Binding-site contacts:
Ligand atom N2 contacts residue ASN77 of chain 1.D at 3.0 Å (h-bond).
Ligand atom N2 contacts residue SER79 of chain 1.D at 4.1 Å.
Ligand atom C1 contacts residue ASN77 of chain 1.D at 1.4 Å.
Ligand atom C1 contacts residue ASN80 of chain 1.D at 3.5 Å.
Ligand atom C7 contacts residue ALA86 of chain 1.D at 4.2 Å (hydrophobic).
Ligand atom O3 contacts residue VAL87 of chain 1.D at 4.4 Å.
Ligand atom O7 contacts residue ALA86 of chain 1.D at 3.3 Å.
Ligand atom C8 contacts residue SER51 of chain 1.F at 3.9 Å.
Ligand atom C4 contacts residue ASN77 of chain 1.D at 4.2 Å.
Ligand atom C2 contacts residue GLN89 of chain 1.D at 4.2 Å.
Ligand atom C7 contacts residue GLN89 of chain 1.D at 3.5 Å.
Ligand atom C8 contacts residue VAL87 of chain 1.D at 4.4 Å (hydrophobic).
Ligand atom C6 contacts residue ASN80 of chain 1.D at 3.9 Å.
Ligand atom C5 contacts residue ASN77 of chain 1.D at 3.6 Å.
Ligand atom C8 contacts residue ALA86 of chain 1.D at 4.1 Å (hydrophobic).
Ligand atom N2 contacts residue GLN89 of chain 1.D at 3.7 Å.
Ligand atom O6 contacts residue ASN88 of chain 1.D at 3.9 Å.
Ligand atom C7 contacts residue VAL87 of chain 1.D at 4.0 Å (hydrophobic).
Ligand atom O7 contacts residue ASN77 of chain 1.D at 3.5 Å (h-bond).
Ligand atom C5 contacts residue ASN80 of chain 1.D at 3.6 Å.
Ligand atom O5 contacts residue ASN77 of chain 1.D at 2.3 Å (h-bond).
Ligand atom C8 contacts residue TYR52 of chain 1.F at 3.8 Å (hydrophobic).
Ligand atom O3 contacts residue GLN89 of chain 1.D at 3.0 Å (h-bond).
Ligand atom O7 contacts residue VAL87 of chain 1.D at 2.9 Å (h-bond).
Ligand atom C8 contacts residue ASN77 of chain 1.D at 3.8 Å.
Ligand atom C2 contacts residue SER79 of chain 1.D at 4.3 Å.
Ligand atom C8 contacts residue GLN89 of chain 1.D at 3.8 Å.
Ligand atom C3 contacts residue ASN77 of chain 1.D at 3.8 Å.
Ligand atom O6 contacts residue GLN89 of chain 1.D at 4.0 Å.
Ligand atom O7 contacts residue LEU85 of chain 1.D at 4.2 Å.
Ligand atom C7 contacts residue ASN77 of chain 1.D at 3.4 Å.
Ligand atom C2 contacts residue ASN77 of chain 1.D at 2.5 Å.
Ligand atom O5 contacts residue LEU84 of chain 1.D at 3.9 Å.
Ligand atom O5 contacts residue ASN80 of chain 1.D at 3.0 Å (h-bond).
Ligand atom C8 contacts residue HIS48 of chain 1.F at 3.9 Å.
Ligand atom O6 contacts residue LEU84 of chain 1.D at 3.9 Å.
Ligand atom C3 contacts residue GLN89 of chain 1.D at 4.2 Å.
Ligand atom C1 contacts residue SER79 of chain 1.D at 3.6 Å.
Ligand atom O6 contacts residue GLN92 of chain 1.D at 4.2 Å.
Ligand atom O7 contacts residue GLN89 of chain 1.D at 3.7 Å.

A small-molecule ligand and the protein it binds are described below.
Small molecule (SMILES): CC(=O)N[C@H]1[C@H](O[C@H]2[C@H](O)[C@@H](NC(C)=O)CO[C@@H]2CO)O[C@H](CO)[C@@H](O)[C@@H]1O

Sequence of chain 1.F:
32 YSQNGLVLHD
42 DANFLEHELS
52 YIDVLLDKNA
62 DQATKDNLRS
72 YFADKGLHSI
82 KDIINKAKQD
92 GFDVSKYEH

Sequence of chain 1.D:
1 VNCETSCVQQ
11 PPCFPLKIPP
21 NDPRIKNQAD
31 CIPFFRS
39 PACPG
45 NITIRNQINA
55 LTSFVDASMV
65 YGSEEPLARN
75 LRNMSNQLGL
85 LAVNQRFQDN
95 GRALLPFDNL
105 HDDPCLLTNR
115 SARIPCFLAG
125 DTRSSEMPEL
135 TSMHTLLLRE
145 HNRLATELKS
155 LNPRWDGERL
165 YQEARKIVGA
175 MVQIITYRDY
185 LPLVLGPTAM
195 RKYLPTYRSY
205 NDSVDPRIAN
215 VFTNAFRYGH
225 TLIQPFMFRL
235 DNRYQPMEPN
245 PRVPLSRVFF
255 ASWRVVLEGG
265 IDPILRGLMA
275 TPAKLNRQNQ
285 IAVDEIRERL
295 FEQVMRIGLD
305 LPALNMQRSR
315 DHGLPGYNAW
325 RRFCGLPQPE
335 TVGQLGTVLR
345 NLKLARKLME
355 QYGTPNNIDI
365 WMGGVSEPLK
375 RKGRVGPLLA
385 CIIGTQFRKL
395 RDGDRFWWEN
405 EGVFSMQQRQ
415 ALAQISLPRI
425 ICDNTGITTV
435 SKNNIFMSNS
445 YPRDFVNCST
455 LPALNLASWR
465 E